Binding-site contacts:
Ligand atom O6 contacts residue THR90 of chain 2.A at 2.6 Å.
Ligand atom C6 contacts residue HIS54 of chain 2.A at 3.9 Å.
Ligand atom C3 contacts residue MG1 of chain 2.B at 2.9 Å.
Ligand atom C6 contacts residue TRP137 of chain 2.A at 3.7 Å (hydrophobic).
Ligand atom O5 contacts residue TRP137 of chain 2.A at 3.6 Å.
Ligand atom O5 contacts residue PHE94 of chain 2.A at 4.0 Å.
Ligand atom C2 contacts residue TRP137 of chain 2.A at 3.4 Å (hydrophobic).
Ligand atom O4 contacts residue ASP287 of chain 2.A at 2.9 Å (salt-bridge).
Ligand atom O1 contacts residue PHE94 of chain 2.A at 3.9 Å.
Ligand atom C6 contacts residue GLU181 of chain 2.A at 3.4 Å.
Ligand atom C1 contacts residue HIS54 of chain 2.A at 3.5 Å.
Ligand atom C3 contacts residue ASP287 of chain 2.A at 2.9 Å.
Ligand atom C4 contacts residue ASP287 of chain 2.A at 3.4 Å.
Ligand atom O3 contacts residue GLU181 of chain 2.A at 2.7 Å (salt-bridge).
Ligand atom O6 contacts residue VAL135 of chain 2.A at 4.2 Å.
Ligand atom O2 contacts residue TRP137 of chain 2.A at 3.8 Å.
Ligand atom C5 contacts residue TRP16 of chain 2.A at 4.2 Å (hydrophobic).
Ligand atom O4 contacts residue ASP245 of chain 2.A at 2.9 Å (salt-bridge).
Ligand atom O3 contacts residue HIS220 of chain 2.A at 3.5 Å.
Ligand atom C1 contacts residue TRP137 of chain 2.A at 3.3 Å (hydrophobic).
Ligand atom O3 contacts residue MG1 of chain 2.B at 2.3 Å.
Ligand atom O1 contacts residue HIS54 of chain 2.A at 3.4 Å.
Ligand atom O4 contacts residue TRP16 of chain 2.A at 4.2 Å.
Ligand atom C5 contacts residue GLU181 of chain 2.A at 3.8 Å.
Ligand atom C3 contacts residue GLU181 of chain 2.A at 3.6 Å.
Ligand atom C4 contacts residue GLU181 of chain 2.A at 2.9 Å.
Ligand atom C6 contacts residue THR90 of chain 2.A at 3.9 Å.
Ligand atom C4 contacts residue ASP245 of chain 2.A at 4.2 Å.
Ligand atom O4 contacts residue GLU181 of chain 2.A at 2.5 Å (salt-bridge).
Ligand atom C1 contacts residue PHE94 of chain 2.A at 3.8 Å (hydrophobic).
Ligand atom C4 contacts residue MG1 of chain 2.B at 2.9 Å.
Ligand atom O1 contacts residue TRP16 of chain 2.A at 3.9 Å.
Ligand atom O6 contacts residue HIS54 of chain 2.A at 3.0 Å (h-bond).
Ligand atom O4 contacts residue MG1 of chain 2.B at 2.2 Å.
Ligand atom O3 contacts residue GLU217 of chain 2.A at 3.2 Å (salt-bridge).
Ligand atom C6 contacts residue VAL135 of chain 2.A at 3.8 Å (hydrophobic).
Ligand atom C5 contacts residue HIS54 of chain 2.A at 3.6 Å.
Ligand atom O3 contacts residue ASP287 of chain 2.A at 3.0 Å (salt-bridge).
Ligand atom O2 contacts residue PHE26 of chain 1.A at 3.5 Å.
Ligand atom O5 contacts residue HIS54 of chain 2.A at 2.8 Å (h-bond).

Sequence of chain 1.A:
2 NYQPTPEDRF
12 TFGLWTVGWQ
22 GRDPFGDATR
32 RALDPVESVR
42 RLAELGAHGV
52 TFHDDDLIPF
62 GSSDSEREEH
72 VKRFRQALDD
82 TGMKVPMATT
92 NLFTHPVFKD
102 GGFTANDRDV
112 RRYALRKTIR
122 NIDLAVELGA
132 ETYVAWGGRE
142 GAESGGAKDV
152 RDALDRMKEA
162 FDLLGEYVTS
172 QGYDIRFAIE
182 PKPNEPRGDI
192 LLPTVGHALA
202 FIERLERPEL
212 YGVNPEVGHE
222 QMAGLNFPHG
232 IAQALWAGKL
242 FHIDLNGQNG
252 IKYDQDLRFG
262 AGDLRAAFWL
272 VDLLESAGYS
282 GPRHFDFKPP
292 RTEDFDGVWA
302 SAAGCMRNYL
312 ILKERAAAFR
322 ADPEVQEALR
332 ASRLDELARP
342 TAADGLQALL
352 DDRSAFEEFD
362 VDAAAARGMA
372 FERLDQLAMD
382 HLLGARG

Sequence of chain 2.A:
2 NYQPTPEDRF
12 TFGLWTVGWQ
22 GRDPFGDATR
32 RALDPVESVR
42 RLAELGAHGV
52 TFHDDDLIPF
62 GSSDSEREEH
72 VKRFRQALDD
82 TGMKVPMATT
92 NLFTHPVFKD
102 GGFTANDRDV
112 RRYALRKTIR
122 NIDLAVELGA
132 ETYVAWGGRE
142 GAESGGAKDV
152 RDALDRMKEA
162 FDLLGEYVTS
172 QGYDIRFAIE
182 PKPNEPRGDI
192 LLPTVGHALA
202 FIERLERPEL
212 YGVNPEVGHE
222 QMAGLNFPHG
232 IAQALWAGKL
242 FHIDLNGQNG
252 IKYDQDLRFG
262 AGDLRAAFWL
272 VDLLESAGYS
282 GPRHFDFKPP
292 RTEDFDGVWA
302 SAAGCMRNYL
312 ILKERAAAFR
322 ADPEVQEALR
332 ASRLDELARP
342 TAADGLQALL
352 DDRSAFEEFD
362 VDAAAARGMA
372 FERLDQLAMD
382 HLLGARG

The small molecule below binds the protein below.
Small molecule (SMILES): OC[C@H]1O[C@H](O)[C@H](O)[C@@H](O)[C@@H]1O